This small molecule binds to this protein.
Small molecule (SMILES): CC(C)(C)CC(=O)c1c(CC(C)(C)C(=O)O)n(Cc2ccc(I)cc2)c2ccc(OCc3ccc4ccccc4n3)cc12

Sequence of chain 1.C:
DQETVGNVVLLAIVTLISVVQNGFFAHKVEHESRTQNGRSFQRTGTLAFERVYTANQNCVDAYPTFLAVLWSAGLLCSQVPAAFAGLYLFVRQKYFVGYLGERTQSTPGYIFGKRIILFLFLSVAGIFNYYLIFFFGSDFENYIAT

Sequence of chain 1.B:
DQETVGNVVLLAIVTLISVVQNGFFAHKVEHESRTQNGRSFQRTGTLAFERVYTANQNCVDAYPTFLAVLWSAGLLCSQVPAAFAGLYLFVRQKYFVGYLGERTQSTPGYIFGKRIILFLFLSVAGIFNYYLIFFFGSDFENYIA

Binding-site contacts:
Ligand atom C30 contacts residue LEU120 of chain 1.B at 3.0 Å (hydrophobic).
Ligand atom C2 contacts residue ASP62 of chain 1.B at 3.1 Å.
Ligand atom C32 contacts residue VAL21 of chain 1.C at 3.4 Å (hydrophobic).
Ligand atom C5 contacts residue ASN23 of chain 1.C at 3.3 Å.
Ligand atom O35 contacts residue LEU120 of chain 1.B at 2.9 Å.
Ligand atom C12 contacts residue ILE119 of chain 1.B at 3.3 Å (hydrophobic).
Ligand atom C34 contacts residue VAL21 of chain 1.C at 3.5 Å (hydrophobic).
Ligand atom C3 contacts residue ALA27 of chain 1.C at 3.5 Å (hydrophobic).
Ligand atom C21 contacts residue GLY24 of chain 1.C at 3.5 Å.
Ligand atom O35 contacts residue LYS116 of chain 1.B at 3.6 Å.
Ligand atom C1 contacts residue ALA27 of chain 1.C at 3.7 Å (hydrophobic).
Ligand atom C29 contacts residue LEU120 of chain 1.B at 3.7 Å (hydrophobic).
Ligand atom C4 contacts residue ALA27 of chain 1.C at 3.5 Å (hydrophobic).
Ligand atom C11 contacts residue ILE119 of chain 1.B at 3.5 Å (hydrophobic).
Ligand atom O42 contacts residue LYS116 of chain 1.B at 3.8 Å.
Ligand atom C12 contacts residue LYS116 of chain 1.B at 3.9 Å.
Ligand atom C6 contacts residue ALA27 of chain 1.C at 3.8 Å (hydrophobic).
Ligand atom C10 contacts residue ILE119 of chain 1.B at 3.3 Å (hydrophobic).
Ligand atom C3 contacts residue ASP62 of chain 1.B at 3.3 Å.
Ligand atom C31 contacts residue ILE119 of chain 1.B at 3.7 Å (hydrophobic).
Ligand atom C1 contacts residue ASP62 of chain 1.B at 3.8 Å.
Ligand atom C32 contacts residue PHE123 of chain 1.B at 3.7 Å (hydrophobic).
Ligand atom C7 contacts residue ALA63 of chain 1.B at 3.7 Å (hydrophobic).
Ligand atom C24 contacts residue PHE25 of chain 1.C at 3.7 Å (hydrophobic).
Ligand atom I25 contacts residue PHE25 of chain 1.C at 3.8 Å.
Ligand atom C2 contacts residue ALA27 of chain 1.C at 3.6 Å (hydrophobic).
Ligand atom C31 contacts residue LEU120 of chain 1.B at 3.3 Å (hydrophobic).
Ligand atom C4 contacts residue ASN23 of chain 1.C at 3.0 Å.
Ligand atom C38 contacts residue LYS116 of chain 1.B at 3.5 Å.
Ligand atom C33 contacts residue LEU120 of chain 1.B at 3.5 Å (hydrophobic).
Ligand atom C5 contacts residue ALA27 of chain 1.C at 3.7 Å (hydrophobic).
Ligand atom C31 contacts residue PHE123 of chain 1.B at 3.5 Å (hydrophobic).
Ligand atom C21 contacts residue VAL21 of chain 1.C at 3.6 Å (hydrophobic).
Ligand atom O27 contacts residue ILE119 of chain 1.B at 2.8 Å.
Ligand atom C20 contacts residue PHE25 of chain 1.C at 2.9 Å (hydrophobic).
Ligand atom C20 contacts residue GLY24 of chain 1.C at 3.0 Å.
Ligand atom C8 contacts residue PHE114 of chain 1.B at 3.5 Å (hydrophobic).
Ligand atom C21 contacts residue PHE25 of chain 1.C at 2.8 Å (hydrophobic).
Ligand atom C32 contacts residue LEU120 of chain 1.B at 3.6 Å (hydrophobic).
Ligand atom C8 contacts residue ALA63 of chain 1.B at 3.8 Å (hydrophobic).